Sequence of chain 1.A:
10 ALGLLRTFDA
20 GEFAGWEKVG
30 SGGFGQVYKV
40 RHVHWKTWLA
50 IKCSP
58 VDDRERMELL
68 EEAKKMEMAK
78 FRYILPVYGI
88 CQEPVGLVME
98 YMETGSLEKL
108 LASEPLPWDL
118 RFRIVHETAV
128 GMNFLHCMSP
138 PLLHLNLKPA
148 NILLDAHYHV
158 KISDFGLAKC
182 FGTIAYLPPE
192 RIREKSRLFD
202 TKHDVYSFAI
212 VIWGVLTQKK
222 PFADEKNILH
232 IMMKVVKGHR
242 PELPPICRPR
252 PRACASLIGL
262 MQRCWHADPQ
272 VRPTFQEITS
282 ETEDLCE

Binding-site contacts:
Ligand atom O5 contacts residue MET99 of chain 1.A at 2.8 Å (h-bond).
Ligand atom N1 contacts residue ALA49 of chain 1.A at 3.1 Å.
Ligand atom O5 contacts residue GLU97 of chain 1.A at 3.7 Å.
Ligand atom C4 contacts residue MET99 of chain 1.A at 3.4 Å (hydrophobic).
Ligand atom C8 contacts residue ALA49 of chain 1.A at 3.5 Å (hydrophobic).
Ligand atom C8 contacts residue GLU97 of chain 1.A at 3.6 Å.
Ligand atom C10 contacts residue LEU150 of chain 1.A at 3.5 Å (hydrophobic).
Ligand atom N4 contacts residue ALA147 of chain 1.A at 2.9 Å (h-bond).
Ligand atom C5 contacts residue VAL28 of chain 1.A at 3.8 Å (hydrophobic).
Ligand atom C2 contacts residue GLY102 of chain 1.A at 3.8 Å.
Ligand atom C28 contacts residue GLU105 of chain 1.A at 3.3 Å.
Ligand atom C27 contacts residue ALA147 of chain 1.A at 3.2 Å (hydrophobic).
Ligand atom C20 contacts residue VAL28 of chain 1.A at 3.7 Å (hydrophobic).
Ligand atom C14 contacts residue LYS51 of chain 1.A at 3.8 Å.
Ligand atom C8 contacts residue LEU150 of chain 1.A at 3.7 Å (hydrophobic).
Ligand atom C9 contacts residue LEU82 of chain 1.A at 3.5 Å (hydrophobic).
Ligand atom C23 contacts residue ALA147 of chain 1.A at 3.8 Å (hydrophobic).
Ligand atom C9 contacts residue LEU150 of chain 1.A at 3.8 Å (hydrophobic).
Ligand atom C9 contacts residue MET96 of chain 1.A at 3.8 Å (hydrophobic).
Ligand atom N1 contacts residue GLU97 of chain 1.A at 2.8 Å (salt-bridge).
Ligand atom C17 contacts residue VAL36 of chain 1.A at 3.8 Å (hydrophobic).
Ligand atom C1 contacts residue VAL28 of chain 1.A at 3.6 Å (hydrophobic).
Ligand atom C3 contacts residue MET99 of chain 1.A at 3.5 Å (hydrophobic).
Ligand atom C3 contacts residue GLY102 of chain 1.A at 3.7 Å.
Ligand atom O6 contacts residue ALA147 of chain 1.A at 3.2 Å (h-bond).
Ligand atom C4 contacts residue TYR98 of chain 1.A at 3.6 Å (hydrophobic).
Ligand atom O5 contacts residue ALA49 of chain 1.A at 3.8 Å.
Ligand atom C27 contacts residue ASN148 of chain 1.A at 3.7 Å.
Ligand atom C22 contacts residue ALA147 of chain 1.A at 3.8 Å (hydrophobic).
Ligand atom C13 contacts residue MET96 of chain 1.A at 3.5 Å (hydrophobic).
Ligand atom C7 contacts residue LEU150 of chain 1.A at 3.5 Å (hydrophobic).
Ligand atom C25 contacts residue VAL28 of chain 1.A at 3.8 Å (hydrophobic).
Ligand atom C9 contacts residue ALA49 of chain 1.A at 3.7 Å (hydrophobic).
Ligand atom C15 contacts residue LYS51 of chain 1.A at 3.7 Å.
Ligand atom C3 contacts residue TYR98 of chain 1.A at 3.8 Å (hydrophobic).
Ligand atom C28 contacts residue ALA147 of chain 1.A at 3.6 Å (hydrophobic).
Ligand atom O4 contacts residue GLY29 of chain 1.A at 3.4 Å.
Ligand atom O5 contacts residue TYR98 of chain 1.A at 3.3 Å.
Ligand atom C15 contacts residue ASP161 of chain 1.A at 3.8 Å.
Ligand atom C28 contacts residue SER103 of chain 1.A at 3.7 Å.

A protein and the small-molecule ligand that binds it are described below.
Small molecule (SMILES): CN[C@@H]1C[C@H]2O[C@@](C)([C@@H]1OC)n1c3ccccc3c3c4c(c5c6ccccc6n2c5c31)C(=O)NC4